Sequence of chain 1.A:
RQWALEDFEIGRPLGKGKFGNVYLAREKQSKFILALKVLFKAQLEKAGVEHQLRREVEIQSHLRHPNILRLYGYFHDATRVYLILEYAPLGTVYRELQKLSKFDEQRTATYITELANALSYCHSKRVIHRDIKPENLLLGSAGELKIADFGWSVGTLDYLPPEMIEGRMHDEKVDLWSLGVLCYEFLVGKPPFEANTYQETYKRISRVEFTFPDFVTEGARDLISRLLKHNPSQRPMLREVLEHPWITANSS

A protein and the small-molecule ligand that binds it are described below.
Small molecule (SMILES): Cc1cc(Cn2cc(-c3c(Cl)cnc4nc(-c5cn(C)nc5C)[nH]c34)cn2)no1

Binding-site contacts:
Ligand atom C16 contacts residue LEU21 of chain 1.A at 3.9 Å (hydrophobic).
Ligand atom C01 contacts residue GLY24 of chain 1.A at 3.6 Å.
Ligand atom C12 contacts residue ALA42 of chain 1.A at 3.6 Å (hydrophobic).
Ligand atom C17 contacts residue GLY98 of chain 1.A at 3.7 Å.
Ligand atom C14 contacts residue ALA95 of chain 1.A at 3.9 Å (hydrophobic).
Ligand atom N15 contacts residue TYR94 of chain 1.A at 3.8 Å.
Ligand atom C23 contacts residue LEU21 of chain 1.A at 3.3 Å (hydrophobic).
Ligand atom C01 contacts residue GLY27 of chain 1.A at 3.6 Å.
Ligand atom N27 contacts residue GLY22 of chain 1.A at 3.5 Å.
Ligand atom C18 contacts residue ALA95 of chain 1.A at 3.4 Å (hydrophobic).
Ligand atom O29 contacts residue GLY22 of chain 1.A at 3.5 Å (h-bond).
Ligand atom N15 contacts residue LEU21 of chain 1.A at 3.8 Å.
Ligand atom C03 contacts residue LYS44 of chain 1.A at 3.0 Å.
Ligand atom N27 contacts residue VAL29 of chain 1.A at 3.5 Å.
Ligand atom C12 contacts residue GLU93 of chain 1.A at 3.6 Å.
Ligand atom N28 contacts residue GLY22 of chain 1.A at 3.4 Å (h-bond).
Ligand atom O29 contacts residue VAL29 of chain 1.A at 3.8 Å.
Ligand atom C14 contacts residue LEU21 of chain 1.A at 3.8 Å (hydrophobic).
Ligand atom C16 contacts residue ALA95 of chain 1.A at 3.8 Å (hydrophobic).
Ligand atom C04 contacts residue LYS44 of chain 1.A at 3.7 Å.
Ligand atom C18 contacts residue GLY98 of chain 1.A at 3.5 Å.
Ligand atom O29 contacts residue GLY27 of chain 1.A at 3.7 Å.
Ligand atom C02 contacts residue LYS44 of chain 1.A at 3.6 Å.
Ligand atom C10 contacts residue LEU145 of chain 1.A at 3.7 Å (hydrophobic).
Ligand atom C26 contacts residue VAL29 of chain 1.A at 3.3 Å (hydrophobic).
Ligand atom N13 contacts residue GLU93 of chain 1.A at 3.9 Å.
Ligand atom N28 contacts residue VAL29 of chain 1.A at 3.5 Å.
Ligand atom C26 contacts residue LEU21 of chain 1.A at 3.9 Å (hydrophobic).
Ligand atom N19 contacts residue GLY98 of chain 1.A at 3.7 Å.
Ligand atom C12 contacts residue LEU145 of chain 1.A at 3.6 Å (hydrophobic).
Ligand atom N21 contacts residue ARG19 of chain 1.A at 3.7 Å.
Ligand atom C18 contacts residue TYR94 of chain 1.A at 3.7 Å (hydrophobic).
Ligand atom N13 contacts residue ALA95 of chain 1.A at 3.2 Å (h-bond).
Ligand atom C25 contacts residue LEU21 of chain 1.A at 3.8 Å (hydrophobic).
Ligand atom C20 contacts residue PRO96 of chain 1.A at 3.4 Å (hydrophobic).
Ligand atom N15 contacts residue ALA95 of chain 1.A at 2.9 Å (h-bond).
Ligand atom C01 contacts residue LEU46 of chain 1.A at 3.7 Å (hydrophobic).
Ligand atom CL contacts residue LEU92 of chain 1.A at 3.9 Å.
Ligand atom N24 contacts residue LEU21 of chain 1.A at 3.7 Å.
Ligand atom C08 contacts residue VAL29 of chain 1.A at 3.8 Å (hydrophobic).